The small molecule below binds the protein below.
Small molecule (SMILES): CC(C)(Oc1ccc(NC(=O)Nc2cc(Cl)cc(Cl)c2)cc1)C(=O)O

Sequence of chain 1.B:
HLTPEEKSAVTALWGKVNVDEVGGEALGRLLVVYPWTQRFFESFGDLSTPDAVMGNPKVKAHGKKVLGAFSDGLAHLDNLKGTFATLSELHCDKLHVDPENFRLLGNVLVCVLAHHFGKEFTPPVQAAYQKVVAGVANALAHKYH

Sequence of chain 1.A:
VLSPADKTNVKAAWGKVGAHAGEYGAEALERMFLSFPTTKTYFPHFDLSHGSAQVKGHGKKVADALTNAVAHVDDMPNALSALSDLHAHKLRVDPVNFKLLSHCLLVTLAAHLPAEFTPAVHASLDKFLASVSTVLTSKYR

Binding-site contacts:
Ligand atom C5 contacts residue ASN108 of chain 1.B at 3.2 Å.
Ligand atom C6 contacts residue ASN108 of chain 1.B at 3.0 Å.
Ligand atom CL1 contacts residue LEU100 of chain 1.A at 3.8 Å.
Ligand atom C5 contacts residue LEU100 of chain 1.A at 4.0 Å (hydrophobic).
Ligand atom C15 contacts residue TRP37 of chain 1.B at 3.7 Å (hydrophobic).
Ligand atom C16 contacts residue PRO95 of chain 1.C at 3.8 Å (hydrophobic).
Ligand atom CL2 contacts residue LYS99 of chain 1.A at 4.1 Å.
Ligand atom C4 contacts residue LEU100 of chain 1.A at 3.5 Å (hydrophobic).
Ligand atom C11 contacts residue TYR35 of chain 1.B at 4.0 Å (hydrophobic).
Ligand atom C9 contacts residue TRP37 of chain 1.B at 3.8 Å (hydrophobic).
Ligand atom C2 contacts residue LYS99 of chain 1.A at 3.8 Å.
Ligand atom C16 contacts residue THR137 of chain 1.C at 3.5 Å.
Ligand atom C6 contacts residue HIS103 of chain 1.A at 4.2 Å.
Ligand atom O2 contacts residue PRO95 of chain 1.C at 3.4 Å.
Ligand atom C14 contacts residue PRO95 of chain 1.C at 4.2 Å (hydrophobic).
Ligand atom C1 contacts residue ASN108 of chain 1.B at 3.9 Å.
Ligand atom CL1 contacts residue LYS99 of chain 1.A at 4.3 Å.
Ligand atom C12 contacts residue ARG141 of chain 1.C at 3.6 Å.
Ligand atom CL1 contacts residue PHE36 of chain 1.A at 3.6 Å.
Ligand atom C4 contacts residue ASN108 of chain 1.B at 4.2 Å.
Ligand atom N2 contacts residue LEU105 of chain 1.B at 4.1 Å.
Ligand atom CL1 contacts residue HIS103 of chain 1.A at 3.6 Å.
Ligand atom C3 contacts residue LYS99 of chain 1.A at 4.0 Å.
Ligand atom C6 contacts residue LYS99 of chain 1.A at 4.1 Å.
Ligand atom C5 contacts residue LYS99 of chain 1.A at 4.1 Å.
Ligand atom C7 contacts residue LEU105 of chain 1.B at 4.3 Å (hydrophobic).
Ligand atom CL1 contacts residue ASN108 of chain 1.B at 3.3 Å.
Ligand atom C9 contacts residue PRO95 of chain 1.C at 4.0 Å (hydrophobic).
Ligand atom O2 contacts residue TRP37 of chain 1.B at 3.9 Å.
Ligand atom C8 contacts residue TRP37 of chain 1.B at 3.8 Å (hydrophobic).
Ligand atom N2 contacts residue TYR35 of chain 1.B at 3.9 Å.
Ligand atom O4 contacts residue ALA130 of chain 1.A at 4.3 Å.
Ligand atom C10 contacts residue LEU105 of chain 1.B at 4.2 Å (hydrophobic).
Ligand atom C15 contacts residue ARG141 of chain 1.C at 3.5 Å.
Ligand atom O1 contacts residue LYS99 of chain 1.A at 4.0 Å.
Ligand atom C8 contacts residue PRO95 of chain 1.C at 4.2 Å (hydrophobic).
Ligand atom C13 contacts residue ARG141 of chain 1.C at 3.6 Å.
Ligand atom C10 contacts residue TRP37 of chain 1.B at 4.3 Å (hydrophobic).
Ligand atom C1 contacts residue LYS99 of chain 1.A at 4.3 Å.
Ligand atom C15 contacts residue TYR140 of chain 1.C at 4.3 Å (hydrophobic).

Sequence of chain 1.C:
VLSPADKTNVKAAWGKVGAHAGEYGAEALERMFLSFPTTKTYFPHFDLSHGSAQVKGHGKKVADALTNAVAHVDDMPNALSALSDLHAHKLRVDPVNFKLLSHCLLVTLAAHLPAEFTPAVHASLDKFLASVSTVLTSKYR